Sequence of chain 1.B:
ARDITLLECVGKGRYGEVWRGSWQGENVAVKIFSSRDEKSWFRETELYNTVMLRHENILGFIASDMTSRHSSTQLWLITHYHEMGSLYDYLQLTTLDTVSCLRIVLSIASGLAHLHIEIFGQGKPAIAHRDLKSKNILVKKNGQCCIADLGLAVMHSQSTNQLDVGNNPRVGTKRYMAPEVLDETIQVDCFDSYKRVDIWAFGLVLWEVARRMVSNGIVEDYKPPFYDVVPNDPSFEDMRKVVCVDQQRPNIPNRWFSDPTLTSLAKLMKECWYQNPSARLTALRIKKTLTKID

This protein binds this small molecule.
Small molecule (SMILES): O=S1(=O)CC(O)C1

Binding-site contacts:
Ligand atom C2 contacts residue PHE48 of chain 1.B at 4.1 Å (hydrophobic).
Ligand atom O6 contacts residue HV21 of chain 1.DA at 2.9 Å (h-bond).
Ligand atom S4 contacts residue HV21 of chain 1.DA at 4.2 Å.
Ligand atom O1 contacts residue PHE48 of chain 1.B at 2.8 Å.